This protein binds this small molecule.
Small molecule (SMILES): CC(=O)N[C@H]1[C@H](O[C@H]2[C@H](O)[C@@H](NC(C)=O)CO[C@@H]2CO)O[C@H](CO)[C@@H](O)[C@@H]1O

Sequence of chain 1.C:
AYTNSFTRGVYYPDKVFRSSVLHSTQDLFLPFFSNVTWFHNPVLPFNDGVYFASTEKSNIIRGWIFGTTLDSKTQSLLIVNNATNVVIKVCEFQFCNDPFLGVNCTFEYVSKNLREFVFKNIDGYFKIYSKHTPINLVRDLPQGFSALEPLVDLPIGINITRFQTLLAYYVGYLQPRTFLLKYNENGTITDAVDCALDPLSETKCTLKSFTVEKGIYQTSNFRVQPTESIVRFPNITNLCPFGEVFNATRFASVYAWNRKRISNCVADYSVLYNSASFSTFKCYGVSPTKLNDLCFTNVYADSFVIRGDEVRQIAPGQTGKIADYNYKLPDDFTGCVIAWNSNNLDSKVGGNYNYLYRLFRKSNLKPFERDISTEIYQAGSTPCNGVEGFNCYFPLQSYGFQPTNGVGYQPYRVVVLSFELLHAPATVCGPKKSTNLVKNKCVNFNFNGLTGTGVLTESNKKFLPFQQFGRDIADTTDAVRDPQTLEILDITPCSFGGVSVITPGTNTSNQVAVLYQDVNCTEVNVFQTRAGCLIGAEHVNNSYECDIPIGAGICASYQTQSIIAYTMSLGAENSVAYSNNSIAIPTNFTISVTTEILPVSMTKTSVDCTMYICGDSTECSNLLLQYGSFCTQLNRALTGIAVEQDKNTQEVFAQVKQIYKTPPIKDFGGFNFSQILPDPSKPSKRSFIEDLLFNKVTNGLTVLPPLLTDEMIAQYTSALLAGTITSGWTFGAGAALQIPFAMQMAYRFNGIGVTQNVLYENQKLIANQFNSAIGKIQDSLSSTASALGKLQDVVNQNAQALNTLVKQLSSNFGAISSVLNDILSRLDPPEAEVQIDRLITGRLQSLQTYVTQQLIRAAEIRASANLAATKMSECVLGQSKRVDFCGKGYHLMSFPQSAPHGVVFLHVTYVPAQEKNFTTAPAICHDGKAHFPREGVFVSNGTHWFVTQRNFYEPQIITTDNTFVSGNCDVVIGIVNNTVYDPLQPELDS

Binding-site contacts:
Ligand atom O5 contacts residue ASN1098 of chain 1.C at 2.3 Å (h-bond).
Ligand atom C5 contacts residue HIS1101 of chain 1.C at 3.9 Å.
Ligand atom O5 contacts residue HIS1101 of chain 1.C at 4.4 Å.
Ligand atom C7 contacts residue HIS1101 of chain 1.C at 4.2 Å.
Ligand atom O7 contacts residue HIS1101 of chain 1.C at 3.9 Å.
Ligand atom O5 contacts residue THR1100 of chain 1.C at 4.5 Å.
Ligand atom O7 contacts residue ASN1098 of chain 1.C at 3.0 Å (h-bond).
Ligand atom O6 contacts residue PHE1103 of chain 1.C at 3.8 Å.
Ligand atom C8 contacts residue THR1100 of chain 1.C at 4.4 Å.
Ligand atom C7 contacts residue ASN1098 of chain 1.C at 3.1 Å.
Ligand atom C3 contacts residue THR1100 of chain 1.C at 3.9 Å.
Ligand atom C1 contacts residue PHE1103 of chain 1.C at 4.4 Å (hydrophobic).
Ligand atom N2 contacts residue THR1100 of chain 1.C at 3.5 Å (h-bond).
Ligand atom C1 contacts residue THR1100 of chain 1.C at 3.5 Å.
Ligand atom C4 contacts residue ASN1098 of chain 1.C at 4.2 Å.
Ligand atom O4 contacts residue HIS1101 of chain 1.C at 4.0 Å.
Ligand atom C5 contacts residue ASN1098 of chain 1.C at 3.6 Å.
Ligand atom C3 contacts residue ASN1098 of chain 1.C at 3.8 Å.
Ligand atom C8 contacts residue HIS1101 of chain 1.C at 4.4 Å.
Ligand atom C6 contacts residue PHE1103 of chain 1.C at 3.5 Å (hydrophobic).
Ligand atom C1 contacts residue HIS1101 of chain 1.C at 4.4 Å.
Ligand atom C8 contacts residue ASN1098 of chain 1.C at 3.7 Å.
Ligand atom N2 contacts residue ASN1098 of chain 1.C at 2.8 Å (h-bond).
Ligand atom C5 contacts residue PHE1103 of chain 1.C at 4.0 Å (hydrophobic).
Ligand atom C1 contacts residue ASN1098 of chain 1.C at 1.4 Å.
Ligand atom C2 contacts residue THR1100 of chain 1.C at 3.8 Å.
Ligand atom C4 contacts residue HIS1101 of chain 1.C at 4.4 Å.
Ligand atom C2 contacts residue ASN1098 of chain 1.C at 2.4 Å.
Ligand atom O5 contacts residue PHE1103 of chain 1.C at 3.7 Å.